The protein below binds the small molecule below.
Small molecule (SMILES): CC(=O)N[C@H]1[C@H](O[C@H]2[C@H](O)[C@@H](NC(C)=O)CO[C@@H]2CO)O[C@H](CO)[C@@H](O[C@@H]2O[C@H](CO)[C@@H](O)[C@H](O)[C@@H]2O)[C@@H]1O

Binding-site contacts:
Ligand atom N2 contacts residue ASN266 of chain 1.A at 2.8 Å (h-bond).
Ligand atom C6 contacts residue LYS323 of chain 1.A at 4.3 Å.
Ligand atom C3 contacts residue ASN266 of chain 1.A at 3.7 Å.
Ligand atom O6 contacts residue LYS322 of chain 1.A at 4.5 Å.
Ligand atom C2 contacts residue ASN266 of chain 1.A at 2.4 Å.
Ligand atom C5 contacts residue ILE247 of chain 1.A at 4.1 Å (hydrophobic).
Ligand atom O7 contacts residue ASN266 of chain 1.A at 3.1 Å (h-bond).
Ligand atom O7 contacts residue GLU245 of chain 1.A at 4.3 Å.
Ligand atom C1 contacts residue GLU246 of chain 1.A at 4.1 Å.
Ligand atom O6 contacts residue LYS323 of chain 1.A at 3.8 Å.
Ligand atom C6 contacts residue GLU246 of chain 1.A at 3.9 Å.
Ligand atom O5 contacts residue ILE247 of chain 1.A at 3.1 Å (h-bond).
Ligand atom O5 contacts residue ASN266 of chain 1.A at 2.4 Å (h-bond).
Ligand atom C7 contacts residue ASN266 of chain 1.A at 3.1 Å.
Ligand atom C5 contacts residue GLU246 of chain 1.A at 4.4 Å.
Ligand atom O5 contacts residue GLU246 of chain 1.A at 3.4 Å.
Ligand atom C3 contacts residue GLN319 of chain 1.A at 4.1 Å.
Ligand atom C1 contacts residue ILE247 of chain 1.A at 3.9 Å (hydrophobic).
Ligand atom C8 contacts residue GLU246 of chain 1.A at 3.4 Å.
Ligand atom C5 contacts residue ASN266 of chain 1.A at 3.7 Å.
Ligand atom C8 contacts residue LYS267 of chain 1.A at 4.1 Å.
Ligand atom C4 contacts residue ASN266 of chain 1.A at 4.2 Å.
Ligand atom C8 contacts residue ASN266 of chain 1.A at 4.3 Å.
Ligand atom C6 contacts residue ILE247 of chain 1.A at 4.1 Å (hydrophobic).
Ligand atom C1 contacts residue ASN266 of chain 1.A at 1.5 Å.

Sequence of chain 1.A:
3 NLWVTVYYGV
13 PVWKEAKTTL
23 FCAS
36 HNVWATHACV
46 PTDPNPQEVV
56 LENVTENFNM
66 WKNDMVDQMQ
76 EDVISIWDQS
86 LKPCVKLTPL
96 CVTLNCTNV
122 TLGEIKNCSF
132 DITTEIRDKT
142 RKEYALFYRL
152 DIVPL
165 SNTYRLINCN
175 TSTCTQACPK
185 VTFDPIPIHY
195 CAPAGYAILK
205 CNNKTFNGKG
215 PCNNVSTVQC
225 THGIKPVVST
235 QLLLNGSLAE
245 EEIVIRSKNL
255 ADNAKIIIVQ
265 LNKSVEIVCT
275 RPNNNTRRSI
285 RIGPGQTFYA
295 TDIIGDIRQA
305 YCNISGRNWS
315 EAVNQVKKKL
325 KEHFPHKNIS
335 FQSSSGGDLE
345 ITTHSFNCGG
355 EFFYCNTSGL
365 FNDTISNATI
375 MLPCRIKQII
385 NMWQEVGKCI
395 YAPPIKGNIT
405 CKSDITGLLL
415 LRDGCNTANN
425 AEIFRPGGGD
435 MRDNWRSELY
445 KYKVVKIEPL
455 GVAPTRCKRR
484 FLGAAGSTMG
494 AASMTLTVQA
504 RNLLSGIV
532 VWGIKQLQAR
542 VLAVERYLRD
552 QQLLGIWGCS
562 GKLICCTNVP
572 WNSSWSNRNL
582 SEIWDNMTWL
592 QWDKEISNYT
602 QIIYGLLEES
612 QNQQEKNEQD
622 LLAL